Sequence of chain 54.E:
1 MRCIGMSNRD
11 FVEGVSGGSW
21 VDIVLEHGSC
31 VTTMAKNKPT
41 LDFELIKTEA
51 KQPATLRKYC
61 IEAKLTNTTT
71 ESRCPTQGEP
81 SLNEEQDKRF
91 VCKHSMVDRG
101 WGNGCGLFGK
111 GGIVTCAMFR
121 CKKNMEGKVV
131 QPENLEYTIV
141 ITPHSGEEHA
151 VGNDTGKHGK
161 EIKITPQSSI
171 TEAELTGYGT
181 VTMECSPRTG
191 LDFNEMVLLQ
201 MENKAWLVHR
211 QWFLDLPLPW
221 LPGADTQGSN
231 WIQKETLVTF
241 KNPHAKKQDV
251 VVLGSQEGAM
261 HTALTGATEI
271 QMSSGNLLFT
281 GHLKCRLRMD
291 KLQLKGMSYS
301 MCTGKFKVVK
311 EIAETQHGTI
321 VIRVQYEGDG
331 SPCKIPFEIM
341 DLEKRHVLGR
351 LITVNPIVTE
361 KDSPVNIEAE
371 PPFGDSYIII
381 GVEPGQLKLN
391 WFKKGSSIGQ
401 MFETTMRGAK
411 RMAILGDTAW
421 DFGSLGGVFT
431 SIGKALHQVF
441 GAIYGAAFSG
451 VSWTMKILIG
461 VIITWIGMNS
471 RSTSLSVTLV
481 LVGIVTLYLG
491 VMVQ

Binding-site contacts:
Ligand atom N2 contacts residue MET118 of chain 54.E at 3.9 Å.
Ligand atom C2 contacts residue ASN67 of chain 54.E at 2.5 Å.
Ligand atom O7 contacts residue MET118 of chain 54.E at 3.4 Å.
Ligand atom C7 contacts residue ASN67 of chain 54.E at 3.6 Å.
Ligand atom C1 contacts residue ASN67 of chain 54.E at 1.4 Å.
Ligand atom C3 contacts residue ASN67 of chain 54.E at 3.8 Å.
Ligand atom C7 contacts residue MET118 of chain 54.E at 4.1 Å (hydrophobic).
Ligand atom C4 contacts residue ASN67 of chain 54.E at 4.2 Å.
Ligand atom O7 contacts residue ARG89 of chain 54.E at 3.8 Å.
Ligand atom C8 contacts residue ASN67 of chain 54.E at 3.9 Å.
Ligand atom O7 contacts residue ASN67 of chain 54.E at 4.5 Å.
Ligand atom O5 contacts residue ASN67 of chain 54.E at 2.4 Å (h-bond).
Ligand atom C5 contacts residue ASN67 of chain 54.E at 3.7 Å.
Ligand atom O7 contacts residue PHE90 of chain 54.E at 3.4 Å.
Ligand atom N2 contacts residue ASN67 of chain 54.E at 2.9 Å (h-bond).
Ligand atom C7 contacts residue PHE90 of chain 54.E at 4.1 Å (hydrophobic).

This small molecule binds to this protein.
Small molecule (SMILES): CC(=O)N[C@@H]1[C@@H](O)[C@H](O)[C@@H](CO)O[C@H]1O